Sequence of chain 1.A:
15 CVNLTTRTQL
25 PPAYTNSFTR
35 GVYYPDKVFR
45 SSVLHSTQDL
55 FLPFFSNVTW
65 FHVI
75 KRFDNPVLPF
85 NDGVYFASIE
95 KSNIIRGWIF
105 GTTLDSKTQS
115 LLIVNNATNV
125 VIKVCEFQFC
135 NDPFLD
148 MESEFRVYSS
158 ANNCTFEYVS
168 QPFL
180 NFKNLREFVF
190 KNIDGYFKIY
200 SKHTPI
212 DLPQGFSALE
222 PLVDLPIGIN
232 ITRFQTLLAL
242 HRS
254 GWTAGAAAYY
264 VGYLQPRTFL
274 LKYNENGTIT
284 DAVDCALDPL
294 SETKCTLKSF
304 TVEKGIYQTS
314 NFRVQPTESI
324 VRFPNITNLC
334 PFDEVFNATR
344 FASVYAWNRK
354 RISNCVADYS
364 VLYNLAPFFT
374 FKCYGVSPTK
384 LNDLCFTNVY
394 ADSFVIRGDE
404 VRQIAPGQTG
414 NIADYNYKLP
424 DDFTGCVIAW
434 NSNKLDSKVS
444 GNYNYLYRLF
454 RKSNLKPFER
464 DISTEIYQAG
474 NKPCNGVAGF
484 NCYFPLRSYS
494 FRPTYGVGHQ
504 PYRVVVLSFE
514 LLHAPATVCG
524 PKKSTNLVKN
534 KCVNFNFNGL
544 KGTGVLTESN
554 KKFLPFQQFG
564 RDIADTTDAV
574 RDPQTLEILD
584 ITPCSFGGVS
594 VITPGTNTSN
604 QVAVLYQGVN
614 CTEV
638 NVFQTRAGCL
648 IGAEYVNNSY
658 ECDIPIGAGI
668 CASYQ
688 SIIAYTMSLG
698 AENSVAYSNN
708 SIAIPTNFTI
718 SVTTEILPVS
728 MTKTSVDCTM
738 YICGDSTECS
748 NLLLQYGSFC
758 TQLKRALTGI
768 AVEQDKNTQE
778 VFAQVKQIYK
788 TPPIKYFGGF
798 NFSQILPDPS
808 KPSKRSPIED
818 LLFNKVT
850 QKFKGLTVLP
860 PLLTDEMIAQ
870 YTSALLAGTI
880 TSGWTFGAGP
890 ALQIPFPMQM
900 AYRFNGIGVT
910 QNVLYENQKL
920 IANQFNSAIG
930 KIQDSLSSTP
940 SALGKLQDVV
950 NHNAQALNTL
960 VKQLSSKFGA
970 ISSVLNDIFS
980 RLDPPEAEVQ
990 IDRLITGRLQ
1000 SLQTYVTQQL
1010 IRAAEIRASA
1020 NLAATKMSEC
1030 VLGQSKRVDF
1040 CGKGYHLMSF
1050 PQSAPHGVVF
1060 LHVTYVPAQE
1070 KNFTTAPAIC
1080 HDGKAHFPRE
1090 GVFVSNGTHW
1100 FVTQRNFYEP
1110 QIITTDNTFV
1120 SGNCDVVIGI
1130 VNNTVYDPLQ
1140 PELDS

Binding-site contacts:
Ligand atom C3 contacts residue ASN798 of chain 1.A at 3.8 Å.
Ligand atom C6 contacts residue SER800 of chain 1.A at 3.6 Å.
Ligand atom C5 contacts residue SER800 of chain 1.A at 3.3 Å.
Ligand atom C5 contacts residue GLN801 of chain 1.A at 4.0 Å.
Ligand atom O5 contacts residue SER800 of chain 1.A at 2.9 Å (h-bond).
Ligand atom C8 contacts residue ASN798 of chain 1.A at 3.4 Å.
Ligand atom C1 contacts residue SER800 of chain 1.A at 3.4 Å.
Ligand atom O6 contacts residue GLN801 of chain 1.A at 3.2 Å (h-bond).
Ligand atom O5 contacts residue GLN801 of chain 1.A at 3.9 Å.
Ligand atom C5 contacts residue ASN798 of chain 1.A at 3.6 Å.
Ligand atom C1 contacts residue ASN798 of chain 1.A at 1.4 Å.
Ligand atom N2 contacts residue ASN798 of chain 1.A at 2.9 Å (h-bond).
Ligand atom C2 contacts residue ASN798 of chain 1.A at 2.5 Å.
Ligand atom C6 contacts residue GLN801 of chain 1.A at 3.2 Å.
Ligand atom O6 contacts residue SER800 of chain 1.A at 4.0 Å.
Ligand atom C4 contacts residue ASN798 of chain 1.A at 4.2 Å.
Ligand atom O5 contacts residue ASN798 of chain 1.A at 2.3 Å (h-bond).
Ligand atom O7 contacts residue ASN798 of chain 1.A at 3.2 Å (h-bond).
Ligand atom C7 contacts residue ASN798 of chain 1.A at 2.9 Å.

The small molecule below binds the protein below.
Small molecule (SMILES): CC(=O)N[C@H]1[C@H](O[C@H]2[C@H](O)[C@@H](NC(C)=O)CO[C@@H]2CO)O[C@H](CO)[C@@H](O)[C@@H]1O